Binding-site contacts:
Ligand atom C11 contacts residue TRP285 of chain 1.B at 3.4 Å (hydrophobic).
Ligand atom N3 contacts residue TYR71 of chain 1.B at 3.7 Å.
Ligand atom C7 contacts residue TYR340 of chain 1.B at 3.7 Å (hydrophobic).
Ligand atom C9 contacts residue TYR71 of chain 1.B at 3.5 Å (hydrophobic).
Ligand atom N1 contacts residue TYR123 of chain 1.B at 2.8 Å (h-bond).
Ligand atom C2 contacts residue TYR123 of chain 1.B at 3.0 Å (hydrophobic).
Ligand atom C6 contacts residue TYR340 of chain 1.B at 3.3 Å (hydrophobic).
Ligand atom C9 contacts residue TYR123 of chain 1.B at 3.5 Å (hydrophobic).
Ligand atom C3 contacts residue TYR336 of chain 1.B at 3.6 Å (hydrophobic).
Ligand atom N1 contacts residue ASP73 of chain 1.B at 3.7 Å.
Ligand atom N4 contacts residue VAL281 of chain 1.B at 3.8 Å.
Ligand atom C14 contacts residue VAL281 of chain 1.B at 3.7 Å (hydrophobic).
Ligand atom O3 contacts residue VAL281 of chain 1.B at 2.9 Å (h-bond).
Ligand atom C10 contacts residue TYR71 of chain 1.B at 3.3 Å (hydrophobic).
Ligand atom C5 contacts residue TYR340 of chain 1.B at 3.5 Å (hydrophobic).
Ligand atom O1 contacts residue ASP73 of chain 1.B at 3.1 Å.
Ligand atom C3 contacts residue TYR123 of chain 1.B at 3.5 Å (hydrophobic).
Ligand atom C12 contacts residue TYR71 of chain 1.B at 3.5 Å (hydrophobic).
Ligand atom C8 contacts residue TYR123 of chain 1.B at 3.4 Å (hydrophobic).
Ligand atom C8 contacts residue TRP285 of chain 1.B at 3.5 Å (hydrophobic).
Ligand atom N2 contacts residue TYR123 of chain 1.B at 3.2 Å (h-bond).
Ligand atom N4 contacts residue TYR71 of chain 1.B at 3.4 Å.
Ligand atom C1 contacts residue ASP73 of chain 1.B at 3.4 Å.
Ligand atom C13 contacts residue TRP285 of chain 1.B at 3.4 Å (hydrophobic).
Ligand atom C4 contacts residue TYR336 of chain 1.B at 3.4 Å (hydrophobic).
Ligand atom C9 contacts residue TRP285 of chain 1.B at 3.2 Å (hydrophobic).
Ligand atom C4 contacts residue TYR340 of chain 1.B at 3.7 Å (hydrophobic).
Ligand atom N2 contacts residue TYR340 of chain 1.B at 3.4 Å.
Ligand atom C10 contacts residue TRP285 of chain 1.B at 3.1 Å (hydrophobic).
Ligand atom C14 contacts residue TYR71 of chain 1.B at 3.3 Å (hydrophobic).
Ligand atom O3 contacts residue TRP285 of chain 1.B at 3.6 Å (h-bond).
Ligand atom O3 contacts residue GLU284 of chain 1.B at 3.5 Å.
Ligand atom C7 contacts residue TYR123 of chain 1.B at 3.6 Å (hydrophobic).
Ligand atom C13 contacts residue TYR71 of chain 1.B at 3.6 Å (hydrophobic).
Ligand atom N3 contacts residue TRP285 of chain 1.B at 3.2 Å.
Ligand atom C7 contacts residue ASP73 of chain 1.B at 3.2 Å.
Ligand atom C11 contacts residue TYR71 of chain 1.B at 3.4 Å (hydrophobic).
Ligand atom C1 contacts residue TYR123 of chain 1.B at 3.2 Å (hydrophobic).
Ligand atom C12 contacts residue TRP285 of chain 1.B at 3.4 Å (hydrophobic).
Ligand atom C2 contacts residue TYR340 of chain 1.B at 3.7 Å (hydrophobic).

The protein below binds the small molecule below.
Small molecule (SMILES): NC(=O)c1cc[n+](COC[n+]2ccccc2/C=N/O)cc1

Sequence of chain 1.B:
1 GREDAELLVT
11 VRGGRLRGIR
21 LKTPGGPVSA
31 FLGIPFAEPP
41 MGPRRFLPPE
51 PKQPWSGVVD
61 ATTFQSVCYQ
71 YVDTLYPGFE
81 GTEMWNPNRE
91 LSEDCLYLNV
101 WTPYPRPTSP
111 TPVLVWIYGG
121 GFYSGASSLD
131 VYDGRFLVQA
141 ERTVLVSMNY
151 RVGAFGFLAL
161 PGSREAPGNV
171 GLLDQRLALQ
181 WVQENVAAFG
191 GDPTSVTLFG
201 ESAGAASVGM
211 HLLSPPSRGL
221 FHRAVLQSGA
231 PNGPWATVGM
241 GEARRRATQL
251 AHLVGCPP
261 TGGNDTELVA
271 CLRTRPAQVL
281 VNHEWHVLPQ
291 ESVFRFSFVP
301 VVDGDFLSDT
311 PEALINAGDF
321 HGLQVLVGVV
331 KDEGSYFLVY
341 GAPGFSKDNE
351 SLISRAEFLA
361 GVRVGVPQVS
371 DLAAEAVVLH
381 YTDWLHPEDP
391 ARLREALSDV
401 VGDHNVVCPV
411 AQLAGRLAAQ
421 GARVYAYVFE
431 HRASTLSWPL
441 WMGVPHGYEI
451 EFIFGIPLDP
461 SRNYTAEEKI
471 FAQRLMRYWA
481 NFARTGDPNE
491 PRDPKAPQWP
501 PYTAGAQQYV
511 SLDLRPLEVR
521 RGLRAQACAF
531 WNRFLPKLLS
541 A